The small molecule below binds the protein below.
Small molecule (SMILES): CCc1nc(N)nc(N)c1-c1ccc(Cl)cc1

Binding-site contacts:
Ligand atom C9 contacts residue NDP1 of chain 1.H at 3.9 Å.
Ligand atom C4 contacts residue PHE58 of chain 1.B at 3.9 Å (hydrophobic).
Ligand atom C2 contacts residue ASP54 of chain 1.B at 3.6 Å.
Ligand atom C2 contacts residue ALA16 of chain 1.B at 3.5 Å (hydrophobic).
Ligand atom C2 contacts residue PHE58 of chain 1.B at 3.9 Å (hydrophobic).
Ligand atom N13 contacts residue ILE14 of chain 1.B at 2.8 Å (h-bond).
Ligand atom C3 contacts residue ILE14 of chain 1.B at 3.6 Å (hydrophobic).
Ligand atom N1 contacts residue NDP1 of chain 1.H at 3.7 Å.
Ligand atom C2 contacts residue CYS15 of chain 1.B at 3.7 Å (hydrophobic).
Ligand atom C10 contacts residue ASN108 of chain 1.B at 3.4 Å.
Ligand atom C11 contacts residue ILE164 of chain 1.B at 3.9 Å (hydrophobic).
Ligand atom C15 contacts residue ASP54 of chain 1.B at 3.8 Å.
Ligand atom CL1 contacts residue ILE112 of chain 1.B at 3.4 Å.
Ligand atom N1 contacts residue CYS15 of chain 1.B at 3.3 Å.
Ligand atom N6 contacts residue PHE58 of chain 1.B at 4.0 Å.
Ligand atom N1 contacts residue ALA16 of chain 1.B at 3.8 Å.
Ligand atom N6 contacts residue ALA16 of chain 1.B at 3.7 Å.
Ligand atom N13 contacts residue CYS15 of chain 1.B at 4.0 Å.
Ligand atom N14 contacts residue CYS15 of chain 1.B at 3.1 Å (h-bond).
Ligand atom N14 contacts residue THR185 of chain 1.B at 3.5 Å (h-bond).
Ligand atom C16 contacts residue ASP54 of chain 1.B at 3.6 Å.
Ligand atom C5 contacts residue ASP54 of chain 1.B at 3.7 Å.
Ligand atom N14 contacts residue ASP54 of chain 1.B at 2.8 Å (salt-bridge).
Ligand atom C3 contacts residue CYS15 of chain 1.B at 4.0 Å (hydrophobic).
Ligand atom C4 contacts residue NDP1 of chain 1.H at 3.8 Å.
Ligand atom N13 contacts residue PHE58 of chain 1.B at 3.8 Å.
Ligand atom N14 contacts residue ALA16 of chain 1.B at 3.3 Å.
Ligand atom CL1 contacts residue SER111 of chain 1.B at 3.2 Å.
Ligand atom C3 contacts residue PHE58 of chain 1.B at 3.6 Å (hydrophobic).
Ligand atom C9 contacts residue ASN108 of chain 1.B at 3.3 Å.
Ligand atom N13 contacts residue NDP1 of chain 1.H at 3.6 Å (h-bond).
Ligand atom C3 contacts residue NDP1 of chain 1.H at 3.5 Å.
Ligand atom C12 contacts residue PHE58 of chain 1.B at 3.4 Å (hydrophobic).
Ligand atom N13 contacts residue TYR170 of chain 1.B at 3.4 Å (h-bond).
Ligand atom CL1 contacts residue ASN108 of chain 1.B at 2.9 Å.
Ligand atom N1 contacts residue PHE58 of chain 1.B at 3.7 Å.
Ligand atom N6 contacts residue ASP54 of chain 1.B at 2.8 Å (salt-bridge).
Ligand atom C8 contacts residue NDP1 of chain 1.H at 3.5 Å.
Ligand atom N13 contacts residue ILE164 of chain 1.B at 3.2 Å (h-bond).
Ligand atom N1 contacts residue ILE14 of chain 1.B at 3.5 Å (h-bond).

Sequence of chain 1.B:
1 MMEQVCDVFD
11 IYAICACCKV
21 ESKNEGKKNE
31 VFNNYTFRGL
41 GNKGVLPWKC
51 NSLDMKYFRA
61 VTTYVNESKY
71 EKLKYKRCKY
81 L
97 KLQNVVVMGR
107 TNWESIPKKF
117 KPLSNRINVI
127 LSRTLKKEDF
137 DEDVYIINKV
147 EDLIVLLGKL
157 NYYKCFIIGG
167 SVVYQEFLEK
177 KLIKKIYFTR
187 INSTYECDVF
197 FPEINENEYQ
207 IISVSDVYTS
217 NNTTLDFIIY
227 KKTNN